Sequence of chain 1.B:
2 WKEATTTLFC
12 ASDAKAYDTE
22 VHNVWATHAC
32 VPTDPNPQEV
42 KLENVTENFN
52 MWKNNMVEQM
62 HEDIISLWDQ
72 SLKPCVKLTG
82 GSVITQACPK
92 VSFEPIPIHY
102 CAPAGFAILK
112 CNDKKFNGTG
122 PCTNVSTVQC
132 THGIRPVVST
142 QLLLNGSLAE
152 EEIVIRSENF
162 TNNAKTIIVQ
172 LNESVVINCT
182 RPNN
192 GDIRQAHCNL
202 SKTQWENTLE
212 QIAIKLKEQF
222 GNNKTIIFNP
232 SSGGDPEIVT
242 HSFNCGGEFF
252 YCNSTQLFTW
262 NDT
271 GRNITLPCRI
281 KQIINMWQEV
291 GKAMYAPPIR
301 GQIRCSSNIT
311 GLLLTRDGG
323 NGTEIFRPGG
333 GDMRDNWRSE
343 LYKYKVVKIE

Binding-site contacts:
Ligand atom N2 contacts residue ARG304 of chain 1.B at 2.9 Å (salt-bridge).
Ligand atom C1 contacts residue ASN179 of chain 1.B at 1.4 Å.
Ligand atom C3 contacts residue ASN179 of chain 1.B at 3.8 Å.
Ligand atom C5 contacts residue ASN179 of chain 1.B at 3.6 Å.
Ligand atom C7 contacts residue ARG304 of chain 1.B at 3.8 Å.
Ligand atom C7 contacts residue ASN179 of chain 1.B at 4.0 Å.
Ligand atom O7 contacts residue ARG304 of chain 1.B at 4.1 Å.
Ligand atom C4 contacts residue ASN179 of chain 1.B at 4.2 Å.
Ligand atom N2 contacts residue ASN179 of chain 1.B at 2.8 Å (h-bond).
Ligand atom C2 contacts residue ASN179 of chain 1.B at 2.4 Å.
Ligand atom C2 contacts residue ARG304 of chain 1.B at 3.7 Å.
Ligand atom C1 contacts residue ARG304 of chain 1.B at 3.3 Å.
Ligand atom O5 contacts residue ASN179 of chain 1.B at 2.4 Å (h-bond).

The small molecule below binds the protein below.
Small molecule (SMILES): CC(=O)N[C@@H]1[C@@H](O)[C@H](O)[C@@H](CO)O[C@H]1O